Sequence of chain 1.A:
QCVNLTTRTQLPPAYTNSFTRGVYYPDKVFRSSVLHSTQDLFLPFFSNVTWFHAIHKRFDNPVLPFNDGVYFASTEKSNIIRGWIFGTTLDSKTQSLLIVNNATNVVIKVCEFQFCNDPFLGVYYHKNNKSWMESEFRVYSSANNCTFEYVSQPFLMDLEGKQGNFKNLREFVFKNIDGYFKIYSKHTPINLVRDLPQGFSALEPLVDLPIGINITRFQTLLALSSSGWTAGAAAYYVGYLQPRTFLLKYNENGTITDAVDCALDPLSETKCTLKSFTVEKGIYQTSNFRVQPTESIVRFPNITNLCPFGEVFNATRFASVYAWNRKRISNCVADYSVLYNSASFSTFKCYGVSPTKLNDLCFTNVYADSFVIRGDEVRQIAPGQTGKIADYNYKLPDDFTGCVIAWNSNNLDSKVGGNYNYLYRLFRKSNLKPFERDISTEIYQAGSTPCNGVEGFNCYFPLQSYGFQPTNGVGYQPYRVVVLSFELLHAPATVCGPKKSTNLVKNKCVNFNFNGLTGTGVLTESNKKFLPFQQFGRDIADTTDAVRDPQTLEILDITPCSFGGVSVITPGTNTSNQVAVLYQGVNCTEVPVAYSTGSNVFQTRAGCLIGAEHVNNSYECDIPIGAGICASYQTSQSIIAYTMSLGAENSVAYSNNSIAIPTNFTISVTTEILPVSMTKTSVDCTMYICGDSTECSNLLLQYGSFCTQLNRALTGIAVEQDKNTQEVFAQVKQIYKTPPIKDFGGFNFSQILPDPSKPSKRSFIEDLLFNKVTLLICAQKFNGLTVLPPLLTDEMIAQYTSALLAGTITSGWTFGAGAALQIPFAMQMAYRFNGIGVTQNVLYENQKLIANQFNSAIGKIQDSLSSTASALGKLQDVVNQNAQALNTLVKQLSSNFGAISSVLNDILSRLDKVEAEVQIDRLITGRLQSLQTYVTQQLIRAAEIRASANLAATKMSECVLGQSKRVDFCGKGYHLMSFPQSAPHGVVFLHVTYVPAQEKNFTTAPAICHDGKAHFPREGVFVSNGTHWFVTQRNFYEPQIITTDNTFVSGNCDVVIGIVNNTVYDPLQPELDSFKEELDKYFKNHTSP

Binding-site contacts:
Ligand atom N2 contacts residue ASN137 of chain 1.A at 4.4 Å.
Ligand atom N2 contacts residue ASN17 of chain 1.A at 3.0 Å (h-bond).
Ligand atom C5 contacts residue ASN137 of chain 1.A at 3.6 Å.
Ligand atom C7 contacts residue ASN17 of chain 1.A at 3.1 Å.
Ligand atom C1 contacts residue ASN17 of chain 1.A at 1.4 Å.
Ligand atom C8 contacts residue CYS15 of chain 1.A at 3.6 Å (hydrophobic).
Ligand atom C2 contacts residue ASN137 of chain 1.A at 4.5 Å.
Ligand atom O5 contacts residue ASN137 of chain 1.A at 3.9 Å.
Ligand atom C8 contacts residue VAL16 of chain 1.A at 4.4 Å (hydrophobic).
Ligand atom C3 contacts residue ASN17 of chain 1.A at 3.8 Å.
Ligand atom C5 contacts residue ASN17 of chain 1.A at 3.7 Å.
Ligand atom C4 contacts residue ASN137 of chain 1.A at 4.5 Å.
Ligand atom C4 contacts residue ASN17 of chain 1.A at 4.3 Å.
Ligand atom O7 contacts residue ASN17 of chain 1.A at 2.9 Å (h-bond).
Ligand atom O5 contacts residue ASN17 of chain 1.A at 2.4 Å (h-bond).
Ligand atom C2 contacts residue ASN17 of chain 1.A at 2.5 Å.
Ligand atom C3 contacts residue ASN137 of chain 1.A at 4.0 Å.
Ligand atom C1 contacts residue ASN137 of chain 1.A at 3.8 Å.
Ligand atom C8 contacts residue ASN17 of chain 1.A at 4.1 Å.
Ligand atom O6 contacts residue ASN137 of chain 1.A at 4.3 Å.
Ligand atom C6 contacts residue ASN137 of chain 1.A at 4.4 Å.

The small molecule below binds the protein below.
Small molecule (SMILES): CC(=O)N[C@H]1[C@H](O[C@H]2[C@H](O)[C@@H](NC(C)=O)CO[C@@H]2CO)O[C@H](CO)[C@@H](O)[C@@H]1O